Binding-site contacts:
Ligand atom C17 contacts residue SER269 of chain 1.A at 3.6 Å.
Ligand atom F31 contacts residue TYR313 of chain 1.A at 3.2 Å.
Ligand atom O9 contacts residue VAL311 of chain 1.A at 3.5 Å.
Ligand atom S8 contacts residue SER312 of chain 1.A at 3.5 Å (h-bond).
Ligand atom N7 contacts residue ASN242 of chain 1.A at 2.9 Å (h-bond).
Ligand atom C3 contacts residue SER312 of chain 1.A at 3.2 Å.
Ligand atom C14 contacts residue PHE240 of chain 1.A at 3.5 Å (hydrophobic).
Ligand atom C16 contacts residue PHE240 of chain 1.A at 3.6 Å (hydrophobic).
Ligand atom F31 contacts residue LEU144 of chain 1.A at 3.2 Å.
Ligand atom O38 contacts residue PRO131 of chain 1.A at 3.4 Å.
Ligand atom C32 contacts residue PHE132 of chain 1.A at 3.5 Å (hydrophobic).
Ligand atom F30 contacts residue MET148 of chain 1.A at 3.4 Å.
Ligand atom N11 contacts residue SER270 of chain 1.A at 2.9 Å (h-bond).
Ligand atom N35 contacts residue PHE244 of chain 1.A at 3.6 Å.
Ligand atom C5 contacts residue SER270 of chain 1.A at 3.6 Å.
Ligand atom C6 contacts residue SER270 of chain 1.A at 3.4 Å.
Ligand atom N33 contacts residue PHE244 of chain 1.A at 3.5 Å.
Ligand atom N7 contacts residue PHE132 of chain 1.A at 3.6 Å.
Ligand atom C16 contacts residue VAL268 of chain 1.A at 3.6 Å (hydrophobic).
Ligand atom N26 contacts residue PHE132 of chain 1.A at 3.6 Å.
Ligand atom C1 contacts residue SER270 of chain 1.A at 3.6 Å.
Ligand atom C1 contacts residue PHE132 of chain 1.A at 3.5 Å (hydrophobic).
Ligand atom C17 contacts residue VAL241 of chain 1.A at 3.3 Å (hydrophobic).
Ligand atom CL1 contacts residue VAL145 of chain 1.A at 3.6 Å.
Ligand atom C32 contacts residue PHE244 of chain 1.A at 3.6 Å (hydrophobic).
Ligand atom C19 contacts residue PHE132 of chain 1.A at 3.6 Å (hydrophobic).
Ligand atom O27 contacts residue LEU144 of chain 1.A at 3.4 Å.
Ligand atom O29 contacts residue PHE240 of chain 1.A at 3.5 Å.
Ligand atom CL1 contacts residue SER141 of chain 1.A at 3.5 Å.
Ligand atom N24 contacts residue ASN242 of chain 1.A at 3.4 Å.
Ligand atom N35 contacts residue PRO131 of chain 1.A at 3.3 Å.
Ligand atom O9 contacts residue SER312 of chain 1.A at 3.3 Å (h-bond).
Ligand atom N11 contacts residue SER312 of chain 1.A at 2.7 Å (h-bond).
Ligand atom N33 contacts residue ASN242 of chain 1.A at 3.5 Å (h-bond).
Ligand atom O10 contacts residue PHE244 of chain 1.A at 3.3 Å.
Ligand atom C17 contacts residue SER270 of chain 1.A at 3.5 Å.
Ligand atom C21 contacts residue SER141 of chain 1.A at 3.5 Å.
Ligand atom C6 contacts residue PHE132 of chain 1.A at 3.5 Å (hydrophobic).
Ligand atom C15 contacts residue PHE240 of chain 1.A at 3.4 Å (hydrophobic).
Ligand atom O29 contacts residue VAL268 of chain 1.A at 3.4 Å.

Sequence of chain 1.A:
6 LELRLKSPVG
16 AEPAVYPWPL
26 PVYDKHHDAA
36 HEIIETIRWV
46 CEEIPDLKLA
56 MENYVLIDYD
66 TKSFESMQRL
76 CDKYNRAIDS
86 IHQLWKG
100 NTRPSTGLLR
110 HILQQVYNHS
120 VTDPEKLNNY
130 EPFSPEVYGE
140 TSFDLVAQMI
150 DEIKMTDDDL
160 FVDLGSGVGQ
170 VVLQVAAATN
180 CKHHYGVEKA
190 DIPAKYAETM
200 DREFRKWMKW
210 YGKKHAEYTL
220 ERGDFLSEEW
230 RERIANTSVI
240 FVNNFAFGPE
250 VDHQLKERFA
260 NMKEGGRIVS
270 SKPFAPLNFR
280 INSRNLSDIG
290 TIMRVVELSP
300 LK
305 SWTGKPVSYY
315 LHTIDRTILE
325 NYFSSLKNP

The protein below binds the small molecule below.
Small molecule (SMILES): COc1nc(N)nc(Nc2cc(S(N)(=O)=O)ccc2N[C@@H](c2cccc3c2OC(F)(F)O3)c2ncccc2Cl)n1